A small-molecule ligand and the protein it binds are described below.
Small molecule (SMILES): CC(=O)N[C@H]1[C@H](O[C@H]2[C@H](O)[C@@H](NC(C)=O)CO[C@@H]2CO)O[C@H](CO)[C@@H](O)[C@@H]1O

Binding-site contacts:
Ligand atom C8 contacts residue GLU232 of chain 1.B at 4.4 Å.
Ligand atom N2 contacts residue ILE194 of chain 1.B at 3.6 Å.
Ligand atom O7 contacts residue ASN229 of chain 1.B at 3.3 Å (h-bond).
Ligand atom O6 contacts residue GLU232 of chain 1.B at 3.1 Å (salt-bridge).
Ligand atom C5 contacts residue THR231 of chain 1.B at 3.6 Å.
Ligand atom O7 contacts residue LYS267 of chain 1.B at 4.2 Å.
Ligand atom O6 contacts residue THR231 of chain 1.B at 3.6 Å.
Ligand atom C3 contacts residue ASN229 of chain 1.B at 3.8 Å.
Ligand atom C7 contacts residue ILE194 of chain 1.B at 3.9 Å (hydrophobic).
Ligand atom O5 contacts residue THR231 of chain 1.B at 3.5 Å (h-bond).
Ligand atom C6 contacts residue GLU232 of chain 1.B at 4.2 Å.
Ligand atom O7 contacts residue THR231 of chain 1.B at 3.9 Å.
Ligand atom O7 contacts residue GLN227 of chain 1.B at 4.1 Å.
Ligand atom C2 contacts residue ASN229 of chain 1.B at 2.5 Å.
Ligand atom C8 contacts residue THR231 of chain 1.B at 4.0 Å.
Ligand atom C4 contacts residue ASN229 of chain 1.B at 4.2 Å.
Ligand atom C1 contacts residue ASN229 of chain 1.B at 1.4 Å.
Ligand atom C7 contacts residue THR231 of chain 1.B at 4.2 Å.
Ligand atom C8 contacts residue ASN229 of chain 1.B at 4.5 Å.
Ligand atom C8 contacts residue GLN227 of chain 1.B at 4.4 Å.
Ligand atom C1 contacts residue THR231 of chain 1.B at 3.3 Å.
Ligand atom C2 contacts residue ILE194 of chain 1.B at 4.4 Å (hydrophobic).
Ligand atom C6 contacts residue THR231 of chain 1.B at 4.4 Å.
Ligand atom N2 contacts residue ASN229 of chain 1.B at 2.9 Å (h-bond).
Ligand atom C8 contacts residue ILE194 of chain 1.B at 3.9 Å (hydrophobic).
Ligand atom C8 contacts residue THR188 of chain 1.B at 4.0 Å.
Ligand atom C5 contacts residue ASN229 of chain 1.B at 3.7 Å.
Ligand atom C7 contacts residue ASN229 of chain 1.B at 3.3 Å.
Ligand atom C1 contacts residue ILE194 of chain 1.B at 3.9 Å (hydrophobic).
Ligand atom O5 contacts residue ASN229 of chain 1.B at 2.4 Å (h-bond).

Sequence of chain 1.B:
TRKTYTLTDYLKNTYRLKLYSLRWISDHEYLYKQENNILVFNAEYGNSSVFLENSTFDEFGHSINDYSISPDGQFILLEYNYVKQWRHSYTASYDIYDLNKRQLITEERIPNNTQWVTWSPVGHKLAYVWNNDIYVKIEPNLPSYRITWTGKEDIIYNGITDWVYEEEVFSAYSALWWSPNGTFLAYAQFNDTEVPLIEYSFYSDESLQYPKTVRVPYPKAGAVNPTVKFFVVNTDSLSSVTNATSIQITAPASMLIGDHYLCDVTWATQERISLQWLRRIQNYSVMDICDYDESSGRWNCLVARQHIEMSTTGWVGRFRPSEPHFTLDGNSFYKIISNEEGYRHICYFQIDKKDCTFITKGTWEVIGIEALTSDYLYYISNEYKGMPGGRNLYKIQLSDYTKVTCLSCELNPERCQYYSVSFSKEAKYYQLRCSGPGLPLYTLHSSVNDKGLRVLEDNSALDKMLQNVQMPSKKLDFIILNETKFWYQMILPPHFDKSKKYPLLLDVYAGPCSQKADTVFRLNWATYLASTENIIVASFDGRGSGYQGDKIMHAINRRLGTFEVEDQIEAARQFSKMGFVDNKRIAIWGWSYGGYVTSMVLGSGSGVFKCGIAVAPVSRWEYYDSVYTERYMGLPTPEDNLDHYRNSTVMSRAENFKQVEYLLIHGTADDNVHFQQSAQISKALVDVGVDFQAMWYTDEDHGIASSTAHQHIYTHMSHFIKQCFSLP